Sequence of chain 18.D:
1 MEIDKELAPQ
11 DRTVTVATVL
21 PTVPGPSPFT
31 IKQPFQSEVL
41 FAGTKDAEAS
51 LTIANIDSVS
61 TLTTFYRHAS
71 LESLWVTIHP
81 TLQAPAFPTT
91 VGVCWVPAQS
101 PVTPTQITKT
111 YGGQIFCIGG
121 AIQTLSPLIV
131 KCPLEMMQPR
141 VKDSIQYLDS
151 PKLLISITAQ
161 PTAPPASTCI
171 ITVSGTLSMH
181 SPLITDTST

Binding-site contacts:
Ligand atom O3' contacts residue TRP75 of chain 17.C at 3.6 Å.
Ligand atom C5' contacts residue ARG12 of chain 18.D at 4.3 Å.
Ligand atom O2' contacts residue VAL14 of chain 18.D at 4.3 Å.
Ligand atom O5' contacts residue TYR111 of chain 18.D at 4.4 Å.
Ligand atom OP1 contacts residue TRP75 of chain 17.C at 3.9 Å.
Ligand atom O4' contacts residue ARG12 of chain 18.D at 4.0 Å.
Ligand atom O2 contacts residue ARG12 of chain 18.D at 3.6 Å.
Ligand atom O5' contacts residue ARG12 of chain 18.D at 4.1 Å.
Ligand atom O2' contacts residue ASP11 of chain 18.D at 3.5 Å.
Ligand atom C1' contacts residue ARG12 of chain 18.D at 3.9 Å.
Ligand atom O2' contacts residue THR13 of chain 18.D at 3.7 Å.
Ligand atom O3' contacts residue THR13 of chain 18.D at 4.4 Å.
Ligand atom OP1 contacts residue VAL14 of chain 18.D at 3.4 Å.
Ligand atom O2' contacts residue TYR111 of chain 18.D at 4.3 Å.
Ligand atom OP1 contacts residue TYR111 of chain 18.D at 3.6 Å (h-bond).
Ligand atom C4' contacts residue TRP75 of chain 17.C at 4.5 Å (hydrophobic).
Ligand atom C4' contacts residue ARG12 of chain 18.D at 3.6 Å.
Ligand atom P contacts residue SER73 of chain 17.C at 4.1 Å.
Ligand atom C2 contacts residue ARG12 of chain 18.D at 4.5 Å.
Ligand atom P contacts residue TYR111 of chain 18.D at 4.5 Å.
Ligand atom P contacts residue TRP75 of chain 17.C at 4.3 Å.
Ligand atom C5' contacts residue LYS131 of chain 17.C at 4.2 Å.
Ligand atom O2' contacts residue ARG12 of chain 18.D at 3.6 Å.
Ligand atom OP1 contacts residue THR176 of chain 17.C at 3.4 Å (h-bond).
Ligand atom O5' contacts residue LYS131 of chain 17.C at 3.3 Å.
Ligand atom OP2 contacts residue SER73 of chain 17.C at 4.0 Å.
Ligand atom OP1 contacts residue SER73 of chain 17.C at 3.2 Å (h-bond).

Sequence of chain 17.C:
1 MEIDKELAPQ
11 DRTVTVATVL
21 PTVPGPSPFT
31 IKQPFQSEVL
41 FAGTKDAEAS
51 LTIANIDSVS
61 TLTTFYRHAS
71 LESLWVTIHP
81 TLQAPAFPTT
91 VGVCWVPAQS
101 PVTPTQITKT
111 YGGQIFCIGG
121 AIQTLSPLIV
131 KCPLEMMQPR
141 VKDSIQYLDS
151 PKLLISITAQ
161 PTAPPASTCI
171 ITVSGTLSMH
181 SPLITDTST

The small molecule below binds the protein below.
Small molecule (SMILES): Nc1ccn([C@@H]2O[C@H](CO[P](=O)(O)O[C@H]3[C@@H](O)[C@H](n4ccc(N)nc4=O)O[C@@H]3CO[P](=O)(O)O[C@H]3[C@@H](O)[C@H](n4ccc(N)nc4=O)O[C@@H]3CO)[C@@H](O)[C@H]2O)c(=O)n1